Binding-site contacts:
Ligand atom C5 contacts residue LYS165 of chain 1.B at 4.0 Å.
Ligand atom C6 contacts residue VAL187 of chain 1.B at 3.7 Å (hydrophobic).
Ligand atom O6 contacts residue LYS165 of chain 1.B at 3.1 Å (salt-bridge).
Ligand atom OAE contacts residue LYS140 of chain 1.B at 4.0 Å.
Ligand atom O6 contacts residue LYS185 of chain 1.B at 3.6 Å (salt-bridge).
Ligand atom CAJ contacts residue THR141 of chain 1.B at 3.9 Å.
Ligand atom N3 contacts residue PHE186 of chain 1.B at 3.6 Å.
Ligand atom OAC contacts residue ILE136 of chain 1.B at 3.9 Å.
Ligand atom OAC contacts residue GLY139 of chain 1.B at 2.9 Å (h-bond).
Ligand atom OAN contacts residue ILE135 of chain 1.B at 3.4 Å.
Ligand atom C8 contacts residue ASP137 of chain 1.B at 3.6 Å.
Ligand atom N7 contacts residue ASP137 of chain 1.B at 3.8 Å.
Ligand atom O6 contacts residue VAL187 of chain 1.B at 2.9 Å (h-bond).
Ligand atom O6 contacts residue PHE186 of chain 1.B at 3.5 Å.
Ligand atom C2 contacts residue PHE186 of chain 1.B at 3.4 Å (hydrophobic).
Ligand atom PAT contacts residue THR138 of chain 1.B at 3.7 Å.
Ligand atom OAE contacts residue THR141 of chain 1.B at 2.3 Å (h-bond).
Ligand atom N7 contacts residue LYS165 of chain 1.B at 3.4 Å (salt-bridge).
Ligand atom CAJ contacts residue ASP137 of chain 1.B at 3.9 Å.
Ligand atom PAT contacts residue THR141 of chain 1.B at 3.6 Å.
Ligand atom OAC contacts residue ASP137 of chain 1.B at 3.0 Å (salt-bridge).
Ligand atom N1 contacts residue PHE186 of chain 1.B at 3.5 Å.
Ligand atom OAC contacts residue LYS140 of chain 1.B at 3.9 Å.
Ligand atom C2 contacts residue VAL187 of chain 1.B at 3.5 Å (hydrophobic).
Ligand atom O6 contacts residue ILE135 of chain 1.B at 3.9 Å.
Ligand atom PAT contacts residue GLY139 of chain 1.B at 3.9 Å.
Ligand atom CAJ contacts residue ILE135 of chain 1.B at 3.5 Å (hydrophobic).
Ligand atom N1 contacts residue VAL187 of chain 1.B at 2.8 Å (h-bond).
Ligand atom C6 contacts residue LYS165 of chain 1.B at 3.9 Å.
Ligand atom OAE contacts residue THR138 of chain 1.B at 4.0 Å.
Ligand atom OAD contacts residue THR138 of chain 1.B at 3.0 Å (h-bond).
Ligand atom OAC contacts residue THR138 of chain 1.B at 3.3 Å (h-bond).
Ligand atom C6 contacts residue PHE186 of chain 1.B at 3.6 Å (hydrophobic).
Ligand atom C4 contacts residue PHE186 of chain 1.B at 3.8 Å (hydrophobic).
Ligand atom C5 contacts residue PHE186 of chain 1.B at 3.6 Å (hydrophobic).
Ligand atom C5 contacts residue ILE135 of chain 1.B at 4.0 Å (hydrophobic).
Ligand atom N7 contacts residue ILE135 of chain 1.B at 4.0 Å.
Ligand atom OAD contacts residue ASP137 of chain 1.B at 3.3 Å.
Ligand atom C2 contacts residue LEU192 of chain 1.B at 4.0 Å (hydrophobic).
Ligand atom PAT contacts residue ASP137 of chain 1.B at 3.8 Å.

Sequence of chain 1.B:
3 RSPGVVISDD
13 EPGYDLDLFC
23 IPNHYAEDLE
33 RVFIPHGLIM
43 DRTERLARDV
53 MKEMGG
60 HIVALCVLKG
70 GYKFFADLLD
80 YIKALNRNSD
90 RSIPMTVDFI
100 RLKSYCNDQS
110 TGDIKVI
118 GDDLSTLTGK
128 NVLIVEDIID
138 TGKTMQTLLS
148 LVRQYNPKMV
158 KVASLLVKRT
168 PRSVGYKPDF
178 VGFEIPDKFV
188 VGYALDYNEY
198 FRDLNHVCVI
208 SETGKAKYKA

This protein binds this small molecule.
Small molecule (SMILES): O=c1[nH]cnc2c1ncn2CCOCCP(=O)(O)O